Binding-site contacts:
Ligand atom CG contacts residue TYR273 of chain 2.V at 3.6 Å (hydrophobic).
Ligand atom C contacts residue LEU286 of chain 2.V at 3.8 Å (hydrophobic).
Ligand atom O contacts residue ASN281 of chain 2.V at 2.6 Å (h-bond).
Ligand atom N contacts residue THR235 of chain 2.V at 3.5 Å (h-bond).
Ligand atom N contacts residue THR235 of chain 2.V at 3.9 Å.
Ligand atom CG2 contacts residue LEU286 of chain 2.V at 3.7 Å (hydrophobic).
Ligand atom CB contacts residue HIS277 of chain 2.V at 3.7 Å.
Ligand atom C contacts residue ASN227 of chain 2.V at 3.5 Å.
Ligand atom CA contacts residue ASN227 of chain 2.V at 3.7 Å.
Ligand atom CB contacts residue TYR238 of chain 2.V at 3.6 Å (hydrophobic).
Ligand atom CG1 contacts residue VAL280 of chain 2.V at 4.0 Å (hydrophobic).
Ligand atom CG2 contacts residue ASN281 of chain 2.V at 3.6 Å.
Ligand atom N contacts residue TYR273 of chain 2.V at 3.9 Å.
Ligand atom O contacts residue THR235 of chain 2.V at 3.1 Å (h-bond).
Ligand atom C contacts residue ASN281 of chain 2.V at 3.8 Å.
Ligand atom CD contacts residue TYR273 of chain 2.V at 3.3 Å (hydrophobic).
Ligand atom O contacts residue ASN227 of chain 2.V at 3.6 Å.
Ligand atom CD1 contacts residue TYR94 of chain 2.V at 3.5 Å (hydrophobic).
Ligand atom CG contacts residue ASP233 of chain 2.V at 3.0 Å.
Ligand atom O contacts residue LYS234 of chain 2.V at 3.6 Å.
Ligand atom C contacts residue THR235 of chain 2.V at 3.6 Å.
Ligand atom O contacts residue LEU286 of chain 2.V at 3.2 Å.
Ligand atom C contacts residue THR235 of chain 2.V at 3.6 Å.
Ligand atom CD1 contacts residue TYR91 of chain 2.V at 3.9 Å (hydrophobic).
Ligand atom C contacts residue TYR94 of chain 2.V at 4.0 Å (hydrophobic).
Ligand atom CG2 contacts residue GLU236 of chain 2.V at 3.3 Å.
Ligand atom CA contacts residue THR235 of chain 2.V at 3.6 Å.
Ligand atom CG1 contacts residue TYR94 of chain 2.V at 3.8 Å (hydrophobic).
Ligand atom CG2 contacts residue HIS277 of chain 2.V at 3.3 Å.
Ligand atom C contacts residue THR235 of chain 2.V at 3.6 Å.
Ligand atom O contacts residue TYR94 of chain 2.V at 2.9 Å.
Ligand atom O contacts residue HIS277 of chain 2.V at 3.4 Å.
Ligand atom CG2 contacts residue PHE278 of chain 2.V at 3.7 Å (hydrophobic).
Ligand atom O contacts residue THR235 of chain 2.V at 3.0 Å (h-bond).
Ligand atom CB contacts residue LEU286 of chain 2.V at 3.9 Å (hydrophobic).
Ligand atom CG contacts residue HIS277 of chain 2.V at 3.8 Å.
Ligand atom N contacts residue ASN227 of chain 2.V at 3.0 Å (h-bond).
Ligand atom CB contacts residue ASP233 of chain 2.V at 3.0 Å.
Ligand atom CG contacts residue LYS234 of chain 2.V at 3.3 Å.
Ligand atom CD contacts residue HIS277 of chain 2.V at 3.9 Å.

This small molecule binds to this protein.
Small molecule (SMILES): CC[C@H](C)[C@H](NC(=O)[C@H](CO)NC(=O)[C@H](CCCN=C(N)N)NC(=O)[C@@H](NC(=O)[C@@H]1CCCN1C(=O)[C@@H]1CCCN1C(=O)[C@H](C)N)C(C)C)C(=O)N[C@H](C=O)Cc1ccc(O)cc1

Sequence of chain 2.V:
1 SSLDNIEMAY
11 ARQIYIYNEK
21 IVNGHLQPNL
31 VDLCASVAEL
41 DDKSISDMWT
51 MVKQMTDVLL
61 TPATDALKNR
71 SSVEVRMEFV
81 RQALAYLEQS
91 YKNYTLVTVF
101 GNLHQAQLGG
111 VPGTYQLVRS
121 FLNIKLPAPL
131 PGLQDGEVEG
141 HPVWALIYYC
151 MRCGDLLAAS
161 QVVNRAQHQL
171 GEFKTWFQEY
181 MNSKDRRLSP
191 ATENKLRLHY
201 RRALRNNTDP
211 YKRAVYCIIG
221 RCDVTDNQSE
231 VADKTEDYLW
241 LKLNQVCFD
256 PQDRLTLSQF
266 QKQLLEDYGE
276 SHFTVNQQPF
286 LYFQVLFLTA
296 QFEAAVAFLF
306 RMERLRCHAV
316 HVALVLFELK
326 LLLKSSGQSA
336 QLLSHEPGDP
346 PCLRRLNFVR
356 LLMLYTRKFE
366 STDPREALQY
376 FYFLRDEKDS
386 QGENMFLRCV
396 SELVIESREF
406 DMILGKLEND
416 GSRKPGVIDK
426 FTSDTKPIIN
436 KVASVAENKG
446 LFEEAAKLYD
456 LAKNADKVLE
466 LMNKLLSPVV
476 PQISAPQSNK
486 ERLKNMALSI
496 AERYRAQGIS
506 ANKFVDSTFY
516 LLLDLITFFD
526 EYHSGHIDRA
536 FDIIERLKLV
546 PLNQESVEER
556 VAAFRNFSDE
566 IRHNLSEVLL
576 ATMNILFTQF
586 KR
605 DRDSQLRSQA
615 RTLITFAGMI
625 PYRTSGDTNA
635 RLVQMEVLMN